This protein binds this small molecule.
Small molecule (SMILES): Cc1cn([C@H]2C[C@H](O[P](=O)(O)OC[C@H]3O[C@@H](n4cc(C)c(=O)[nH]c4=O)C[C@@H]3O)[C@@H](CO[P](=O)(O)O[C@H]3C[C@H](n4ccc(=O)[nH]c4=O)O[C@@H]3COP(=O)=O)O2)c(=O)[nH]c1=O

Binding-site contacts:
Ligand atom C6 contacts residue GLY98 of chain 1.A at 4.1 Å.
Ligand atom O4 contacts residue GLY98 of chain 1.A at 2.8 Å (h-bond).
Ligand atom O3' contacts residue PHE333 of chain 1.A at 3.5 Å.
Ligand atom O4 contacts residue ALA259 of chain 1.A at 3.2 Å.
Ligand atom C4' contacts residue GLN252 of chain 1.A at 3.5 Å.
Ligand atom C1' contacts residue LEU328 of chain 1.A at 3.9 Å (hydrophobic).
Ligand atom C5' contacts residue GLN252 of chain 1.A at 3.4 Å.
Ligand atom C7 contacts residue TYR336 of chain 1.A at 3.6 Å (hydrophobic).
Ligand atom O5' contacts residue LEU328 of chain 1.A at 3.6 Å.
Ligand atom O2 contacts residue PRO334 of chain 1.A at 3.8 Å.
Ligand atom OP2 contacts residue GLN252 of chain 1.A at 4.1 Å.
Ligand atom N1 contacts residue PHE333 of chain 1.A at 3.8 Å.
Ligand atom C5 contacts residue GLY98 of chain 1.A at 2.9 Å.
Ligand atom C4 contacts residue PRO334 of chain 1.A at 3.6 Å (hydrophobic).
Ligand atom C2 contacts residue LEU328 of chain 1.A at 3.0 Å (hydrophobic).
Ligand atom C4' contacts residue LEU328 of chain 1.A at 4.1 Å (hydrophobic).
Ligand atom O4' contacts residue GLN252 of chain 1.A at 3.9 Å.
Ligand atom OP2 contacts residue PHE333 of chain 1.A at 3.3 Å.
Ligand atom C1' contacts residue PHE333 of chain 1.A at 3.1 Å (hydrophobic).
Ligand atom C2' contacts residue PHE333 of chain 1.A at 2.9 Å (hydrophobic).
Ligand atom OP1 contacts residue GLN252 of chain 1.A at 3.7 Å.
Ligand atom O4 contacts residue PRO334 of chain 1.A at 3.7 Å.
Ligand atom O5' contacts residue PHE333 of chain 1.A at 3.8 Å.
Ligand atom C4 contacts residue GLY98 of chain 1.A at 3.2 Å.
Ligand atom OP1 contacts residue ARG391 of chain 1.A at 3.8 Å.
Ligand atom N3 contacts residue LEU328 of chain 1.A at 3.9 Å.
Ligand atom C2' contacts residue LEU328 of chain 1.A at 3.7 Å (hydrophobic).
Ligand atom C2 contacts residue PRO334 of chain 1.A at 3.7 Å (hydrophobic).
Ligand atom O4' contacts residue LEU328 of chain 1.A at 3.0 Å.
Ligand atom O4' contacts residue PRO334 of chain 1.A at 4.0 Å.
Ligand atom N1 contacts residue LEU328 of chain 1.A at 3.8 Å.
Ligand atom C5' contacts residue PHE333 of chain 1.A at 3.2 Å (hydrophobic).
Ligand atom C6 contacts residue PHE333 of chain 1.A at 3.7 Å (hydrophobic).
Ligand atom P contacts residue PHE333 of chain 1.A at 3.8 Å.
Ligand atom O5' contacts residue GLN252 of chain 1.A at 3.1 Å (h-bond).
Ligand atom N3 contacts residue PRO334 of chain 1.A at 3.5 Å.
Ligand atom C3' contacts residue PHE333 of chain 1.A at 3.8 Å (hydrophobic).
Ligand atom OP2 contacts residue GLU102 of chain 1.A at 3.5 Å (salt-bridge).
Ligand atom OP2 contacts residue ARG391 of chain 1.A at 3.9 Å.
Ligand atom O2 contacts residue LEU328 of chain 1.A at 2.2 Å.

Sequence of chain 1.A:
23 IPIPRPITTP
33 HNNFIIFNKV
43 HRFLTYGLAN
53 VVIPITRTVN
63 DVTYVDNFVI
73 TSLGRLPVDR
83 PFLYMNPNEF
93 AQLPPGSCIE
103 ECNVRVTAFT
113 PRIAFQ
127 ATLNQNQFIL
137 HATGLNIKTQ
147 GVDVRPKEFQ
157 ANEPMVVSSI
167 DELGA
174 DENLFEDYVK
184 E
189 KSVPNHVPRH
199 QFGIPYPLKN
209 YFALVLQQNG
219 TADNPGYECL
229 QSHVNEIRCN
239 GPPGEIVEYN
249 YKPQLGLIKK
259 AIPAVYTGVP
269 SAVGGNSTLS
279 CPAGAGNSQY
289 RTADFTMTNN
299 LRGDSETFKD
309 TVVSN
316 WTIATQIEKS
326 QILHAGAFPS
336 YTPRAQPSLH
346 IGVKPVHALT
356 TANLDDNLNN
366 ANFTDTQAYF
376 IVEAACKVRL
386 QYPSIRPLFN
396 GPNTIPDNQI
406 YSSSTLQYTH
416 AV